The protein below binds the small molecule below.
Small molecule (SMILES): CC(=O)N[C@H]1[C@H](O[C@H]2[C@H](O)[C@@H](NC(C)=O)CO[C@@H]2CO)O[C@H](CO)[C@@H](O[C@H]2O[C@H](CO)[C@@H](O)[C@H](O)[C@@H]2O)[C@@H]1O

Sequence of chain 1.A:
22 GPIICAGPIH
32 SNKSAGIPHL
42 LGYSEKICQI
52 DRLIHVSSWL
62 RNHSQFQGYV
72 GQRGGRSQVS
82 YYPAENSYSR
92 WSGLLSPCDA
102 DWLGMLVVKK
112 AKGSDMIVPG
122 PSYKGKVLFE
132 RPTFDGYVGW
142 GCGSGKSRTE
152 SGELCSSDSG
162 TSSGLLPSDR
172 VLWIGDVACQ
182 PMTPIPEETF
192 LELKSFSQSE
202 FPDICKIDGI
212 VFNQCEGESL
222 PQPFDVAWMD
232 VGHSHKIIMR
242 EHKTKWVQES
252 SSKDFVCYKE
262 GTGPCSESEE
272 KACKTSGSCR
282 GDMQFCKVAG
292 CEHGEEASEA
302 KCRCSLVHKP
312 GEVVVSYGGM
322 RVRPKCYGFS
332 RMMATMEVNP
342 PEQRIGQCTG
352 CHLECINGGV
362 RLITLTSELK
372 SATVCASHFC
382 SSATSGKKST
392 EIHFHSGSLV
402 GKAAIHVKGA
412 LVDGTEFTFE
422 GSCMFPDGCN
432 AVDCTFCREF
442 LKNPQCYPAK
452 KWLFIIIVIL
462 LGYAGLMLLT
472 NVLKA

Binding-site contacts:
Ligand atom C7 contacts residue HIS40 of chain 1.A at 4.3 Å.
Ligand atom C3 contacts residue HIS40 of chain 1.A at 4.1 Å.
Ligand atom C6 contacts residue HIS40 of chain 1.A at 2.7 Å.
Ligand atom C8 contacts residue TRP60 of chain 1.A at 3.5 Å (hydrophobic).
Ligand atom C8 contacts residue HIS56 of chain 1.A at 3.5 Å.
Ligand atom O7 contacts residue PRO39 of chain 1.A at 4.3 Å.
Ligand atom O7 contacts residue HIS40 of chain 1.A at 3.3 Å.
Ligand atom C5 contacts residue HIS40 of chain 1.A at 3.3 Å.
Ligand atom C7 contacts residue ASN63 of chain 1.A at 3.0 Å.
Ligand atom C2 contacts residue HIS40 of chain 1.A at 3.6 Å.
Ligand atom C8 contacts residue ASN63 of chain 1.A at 4.2 Å.
Ligand atom N2 contacts residue SER59 of chain 1.A at 4.0 Å.
Ligand atom O5 contacts residue HIS40 of chain 1.A at 4.2 Å.
Ligand atom C4 contacts residue HIS40 of chain 1.A at 4.5 Å.
Ligand atom N2 contacts residue HIS40 of chain 1.A at 4.4 Å.
Ligand atom O7 contacts residue ASN63 of chain 1.A at 2.9 Å (h-bond).
Ligand atom N2 contacts residue ASN63 of chain 1.A at 2.8 Å (h-bond).
Ligand atom C8 contacts residue SER59 of chain 1.A at 3.2 Å.
Ligand atom O3 contacts residue HIS40 of chain 1.A at 4.0 Å.
Ligand atom N2 contacts residue HIS56 of chain 1.A at 4.5 Å.
Ligand atom O6 contacts residue HIS40 of chain 1.A at 1.4 Å.
Ligand atom C5 contacts residue HIS40 of chain 1.A at 4.3 Å.
Ligand atom C1 contacts residue ASN63 of chain 1.A at 1.4 Å.
Ligand atom O5 contacts residue ASN63 of chain 1.A at 2.4 Å (h-bond).
Ligand atom O6 contacts residue LEU42 of chain 1.A at 4.4 Å.
Ligand atom C3 contacts residue ASN63 of chain 1.A at 3.8 Å.
Ligand atom C7 contacts residue HIS56 of chain 1.A at 4.2 Å.
Ligand atom C4 contacts residue HIS40 of chain 1.A at 3.8 Å.
Ligand atom C5 contacts residue ASN63 of chain 1.A at 3.7 Å.
Ligand atom C7 contacts residue SER59 of chain 1.A at 4.1 Å.
Ligand atom C1 contacts residue HIS40 of chain 1.A at 3.9 Å.
Ligand atom O5 contacts residue HIS40 of chain 1.A at 2.7 Å (h-bond).
Ligand atom C2 contacts residue ASN63 of chain 1.A at 2.5 Å.
Ligand atom C4 contacts residue ASN63 of chain 1.A at 4.3 Å.
Ligand atom O6 contacts residue LEU41 of chain 1.A at 3.9 Å.
Ligand atom C1 contacts residue HIS40 of chain 1.A at 4.4 Å.
Ligand atom C6 contacts residue HIS40 of chain 1.A at 4.0 Å.